Sequence of chain 1.A:
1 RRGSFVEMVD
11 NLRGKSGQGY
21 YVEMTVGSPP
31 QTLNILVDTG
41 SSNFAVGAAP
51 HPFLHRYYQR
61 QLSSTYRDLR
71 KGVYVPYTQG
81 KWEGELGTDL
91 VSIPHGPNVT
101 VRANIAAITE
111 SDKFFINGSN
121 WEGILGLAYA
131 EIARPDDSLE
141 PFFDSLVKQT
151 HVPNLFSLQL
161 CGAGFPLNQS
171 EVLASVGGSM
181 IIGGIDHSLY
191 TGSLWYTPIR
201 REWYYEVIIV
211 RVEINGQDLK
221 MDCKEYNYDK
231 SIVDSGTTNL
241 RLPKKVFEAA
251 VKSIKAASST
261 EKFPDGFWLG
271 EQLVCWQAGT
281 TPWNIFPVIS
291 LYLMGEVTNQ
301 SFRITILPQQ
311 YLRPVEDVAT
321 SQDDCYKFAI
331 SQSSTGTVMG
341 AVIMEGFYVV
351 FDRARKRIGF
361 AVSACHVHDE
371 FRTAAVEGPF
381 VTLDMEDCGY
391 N

This small molecule binds to this protein.
Small molecule (SMILES): CC(C)C[C@H](NC(=O)[C@@H](N)CCC(=O)O)C(=O)N[C@@H](CC(=O)O)C(=O)N[C@@H](CC(C)C)[C@@H](O)C[C@@H](C)C(=O)N[C@H](C(=O)N[C@@H](CCC(=O)O)C(=O)N[C@@H](Cc1ccccc1)C(=O)O)C(C)C

Binding-site contacts:
Ligand atom OD2 contacts residue GLN79 of chain 1.A at 3.4 Å (h-bond).
Ligand atom C1 contacts residue GLN79 of chain 1.A at 3.3 Å.
Ligand atom O1 contacts residue ASP38 of chain 1.A at 2.4 Å (salt-bridge).
Ligand atom O1 contacts residue GLY236 of chain 1.A at 3.4 Å (h-bond).
Ligand atom N contacts residue PRO76 of chain 1.A at 3.0 Å (h-bond).
Ligand atom N contacts residue THR238 of chain 1.A at 3.0 Å (h-bond).
Ligand atom N contacts residue TYR204 of chain 1.A at 3.5 Å (h-bond).
Ligand atom O contacts residue GLN79 of chain 1.A at 3.0 Å (h-bond).
Ligand atom CG contacts residue GLY17 of chain 1.A at 3.5 Å.
Ligand atom C8 contacts residue GLY40 of chain 1.A at 3.4 Å.
Ligand atom C contacts residue TYR204 of chain 1.A at 3.6 Å (hydrophobic).
Ligand atom CE1 contacts residue GLU131 of chain 1.A at 3.2 Å.
Ligand atom N contacts residue THR238 of chain 1.A at 3.0 Å (h-bond).
Ligand atom N contacts residue GLY236 of chain 1.A at 3.0 Å (h-bond).
Ligand atom O contacts residue THR237 of chain 1.A at 3.4 Å.
Ligand atom CB contacts residue THR238 of chain 1.A at 3.5 Å.
Ligand atom O contacts residue THR78 of chain 1.A at 3.5 Å (h-bond).
Ligand atom O contacts residue THR78 of chain 1.A at 2.9 Å (h-bond).
Ligand atom CG contacts residue ARG313 of chain 1.A at 3.3 Å.
Ligand atom O contacts residue TYR204 of chain 1.A at 2.5 Å (h-bond).
Ligand atom CD2 contacts residue ILE116 of chain 1.A at 3.3 Å (hydrophobic).
Ligand atom CG contacts residue PRO76 of chain 1.A at 3.6 Å (hydrophobic).
Ligand atom CG2 contacts residue PRO76 of chain 1.A at 3.2 Å (hydrophobic).
Ligand atom O contacts residue THR238 of chain 1.A at 2.9 Å (h-bond).
Ligand atom C7 contacts residue ASP234 of chain 1.A at 3.2 Å.
Ligand atom CB contacts residue GLN79 of chain 1.A at 3.5 Å.
Ligand atom OE1 contacts residue PRO76 of chain 1.A at 3.5 Å.
Ligand atom C6 contacts residue ASP38 of chain 1.A at 3.5 Å.
Ligand atom N contacts residue GLY40 of chain 1.A at 3.0 Å (h-bond).
Ligand atom CB contacts residue TYR204 of chain 1.A at 3.5 Å (hydrophobic).
Ligand atom N contacts residue TYR77 of chain 1.A at 3.6 Å.
Ligand atom C6 contacts residue ASP234 of chain 1.A at 3.5 Å.
Ligand atom CD contacts residue ARG313 of chain 1.A at 3.3 Å.
Ligand atom O contacts residue TYR77 of chain 1.A at 3.2 Å.
Ligand atom O contacts residue ARG134 of chain 1.A at 2.8 Å (salt-bridge).
Ligand atom CA contacts residue PRO76 of chain 1.A at 3.5 Å (hydrophobic).
Ligand atom CB contacts residue GLY236 of chain 1.A at 3.4 Å.
Ligand atom C2 contacts residue LEU36 of chain 1.A at 3.5 Å (hydrophobic).
Ligand atom O1 contacts residue ASP234 of chain 1.A at 2.6 Å (salt-bridge).
Ligand atom CD2 contacts residue TRP203 of chain 1.A at 3.5 Å (hydrophobic).